Binding-site contacts:
Ligand atom C17 contacts residue ASP138 of chain 1.X at 3.2 Å.
Ligand atom C02 contacts residue THR21 of chain 1.W at 3.6 Å.
Ligand atom C08 contacts residue LEU52 of chain 1.W at 3.6 Å (hydrophobic).
Ligand atom C08 contacts residue THR1 of chain 1.W at 3.7 Å.
Ligand atom N14 contacts residue ASP138 of chain 1.X at 2.9 Å (salt-bridge).
Ligand atom C20 contacts residue VAL48 of chain 1.W at 3.6 Å (hydrophobic).
Ligand atom N38 contacts residue GLU22 of chain 1.W at 3.0 Å (salt-bridge).
Ligand atom C26 contacts residue VAL48 of chain 1.W at 3.5 Å (hydrophobic).
Ligand atom C07 contacts residue THR1 of chain 1.W at 3.4 Å.
Ligand atom C04 contacts residue THR21 of chain 1.W at 3.8 Å.
Ligand atom C25 contacts residue THR21 of chain 1.W at 3.6 Å.
Ligand atom C40 contacts residue ASP138 of chain 1.X at 3.7 Å.
Ligand atom C10 contacts residue CYS31 of chain 1.W at 3.8 Å (hydrophobic).
Ligand atom C43 contacts residue ALA27 of chain 1.W at 3.5 Å (hydrophobic).
Ligand atom C16 contacts residue ASP138 of chain 1.X at 3.2 Å.
Ligand atom O12 contacts residue ALA20 of chain 1.W at 3.6 Å.
Ligand atom C09 contacts residue LEU52 of chain 1.W at 3.5 Å (hydrophobic).
Ligand atom C36 contacts residue ALA49 of chain 1.W at 3.7 Å (hydrophobic).
Ligand atom O01 contacts residue ALA49 of chain 1.W at 2.9 Å (h-bond).
Ligand atom C05 contacts residue GLY47 of chain 1.W at 3.5 Å.
Ligand atom C37 contacts residue ALA142 of chain 1.X at 3.7 Å (hydrophobic).
Ligand atom N03 contacts residue THR21 of chain 1.W at 2.8 Å (h-bond).
Ligand atom O41 contacts residue CYS144 of chain 1.X at 3.3 Å.
Ligand atom O34 contacts residue GLU22 of chain 1.W at 3.7 Å.
Ligand atom C15 contacts residue ASP138 of chain 1.X at 3.5 Å.
Ligand atom C07 contacts residue GLY47 of chain 1.W at 3.6 Å.
Ligand atom C08 contacts residue GLY47 of chain 1.W at 3.4 Å.
Ligand atom N06 contacts residue GLY47 of chain 1.W at 2.7 Å (h-bond).
Ligand atom C11 contacts residue ALA20 of chain 1.W at 3.7 Å (hydrophobic).
Ligand atom C39 contacts residue GLU22 of chain 1.W at 2.9 Å.
Ligand atom C39 contacts residue ASP138 of chain 1.X at 3.5 Å.
Ligand atom C40 contacts residue ALA136 of chain 1.X at 3.6 Å (hydrophobic).
Ligand atom C04 contacts residue GLY47 of chain 1.W at 3.6 Å.
Ligand atom C42 contacts residue CYS144 of chain 1.X at 3.8 Å (hydrophobic).
Ligand atom C13 contacts residue THR21 of chain 1.W at 3.5 Å.
Ligand atom O12 contacts residue THR21 of chain 1.W at 3.2 Å (h-bond).
Ligand atom O41 contacts residue LYS143 of chain 1.X at 3.7 Å.
Ligand atom C40 contacts residue ALA142 of chain 1.X at 3.1 Å (hydrophobic).
Ligand atom C37 contacts residue ASP138 of chain 1.X at 3.3 Å.
Ligand atom C42 contacts residue ALA27 of chain 1.W at 3.6 Å (hydrophobic).

Sequence of chain 1.W:
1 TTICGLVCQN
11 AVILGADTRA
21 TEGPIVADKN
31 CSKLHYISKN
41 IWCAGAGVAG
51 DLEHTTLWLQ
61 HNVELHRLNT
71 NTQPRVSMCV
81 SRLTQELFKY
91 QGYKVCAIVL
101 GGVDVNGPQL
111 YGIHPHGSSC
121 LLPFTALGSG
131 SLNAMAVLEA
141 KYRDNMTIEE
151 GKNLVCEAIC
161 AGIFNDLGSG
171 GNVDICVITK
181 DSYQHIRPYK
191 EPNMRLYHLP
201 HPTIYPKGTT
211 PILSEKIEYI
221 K

This protein binds this small molecule.
Small molecule (SMILES): O=C(NC1CCCC1)[C@@H]1CCCCOc2cccc(c2)C[C@H](N2CCCC2=O)C(=O)N[C@@H](CCN2CCOCC2)C(=O)N1

Sequence of chain 1.X:
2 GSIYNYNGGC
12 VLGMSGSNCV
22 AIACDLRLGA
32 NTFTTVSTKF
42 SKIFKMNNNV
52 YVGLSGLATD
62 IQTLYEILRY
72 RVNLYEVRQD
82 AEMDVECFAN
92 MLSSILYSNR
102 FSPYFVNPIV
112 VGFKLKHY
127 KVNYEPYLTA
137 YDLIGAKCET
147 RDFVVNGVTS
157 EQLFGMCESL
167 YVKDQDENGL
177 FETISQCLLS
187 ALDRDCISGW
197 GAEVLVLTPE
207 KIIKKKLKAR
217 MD